Sequence of chain 1.D:
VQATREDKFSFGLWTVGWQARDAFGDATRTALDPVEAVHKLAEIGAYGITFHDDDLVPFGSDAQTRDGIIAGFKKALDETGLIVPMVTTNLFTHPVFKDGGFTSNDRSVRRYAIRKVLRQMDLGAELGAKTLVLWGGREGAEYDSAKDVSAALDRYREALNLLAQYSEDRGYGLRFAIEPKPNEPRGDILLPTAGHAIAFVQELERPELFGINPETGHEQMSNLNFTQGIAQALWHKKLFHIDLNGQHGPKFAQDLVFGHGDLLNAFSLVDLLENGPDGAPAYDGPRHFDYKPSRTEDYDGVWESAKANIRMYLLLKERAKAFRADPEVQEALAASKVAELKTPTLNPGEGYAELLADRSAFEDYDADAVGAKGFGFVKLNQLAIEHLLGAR

This protein binds this small molecule.
Small molecule (SMILES): O=C[C@H](O)[C@@H](O)[C@H](O)CO

Sequence of chain 1.C:
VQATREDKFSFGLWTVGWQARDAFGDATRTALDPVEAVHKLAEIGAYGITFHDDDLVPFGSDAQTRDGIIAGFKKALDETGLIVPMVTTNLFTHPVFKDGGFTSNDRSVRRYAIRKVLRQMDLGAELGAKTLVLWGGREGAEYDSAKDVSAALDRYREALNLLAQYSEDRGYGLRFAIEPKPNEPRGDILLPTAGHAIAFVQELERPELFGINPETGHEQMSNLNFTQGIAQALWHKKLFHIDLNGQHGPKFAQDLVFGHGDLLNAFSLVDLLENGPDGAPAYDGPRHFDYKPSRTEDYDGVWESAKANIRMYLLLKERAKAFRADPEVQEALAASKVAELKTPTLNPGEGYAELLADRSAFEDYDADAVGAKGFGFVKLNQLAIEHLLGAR

Binding-site contacts:
Ligand atom O1 contacts residue TRP136 of chain 1.D at 3.9 Å.
Ligand atom O5 contacts residue THR89 of chain 1.D at 4.2 Å.
Ligand atom O5 contacts residue TRP136 of chain 1.D at 3.7 Å.
Ligand atom C3 contacts residue ASP291 of chain 1.D at 3.8 Å.
Ligand atom C2 contacts residue ASP291 of chain 1.D at 4.0 Å.
Ligand atom C5 contacts residue TRP136 of chain 1.D at 4.0 Å (hydrophobic).
Ligand atom C2 contacts residue HIS219 of chain 1.D at 4.2 Å.
Ligand atom O2 contacts residue GLU216 of chain 1.D at 3.2 Å (salt-bridge).
Ligand atom O3 contacts residue MG1 of chain 1.L at 3.7 Å.
Ligand atom C3 contacts residue TRP136 of chain 1.D at 3.7 Å (hydrophobic).
Ligand atom C2 contacts residue GLU180 of chain 1.D at 3.8 Å.
Ligand atom O2 contacts residue MG1 of chain 1.L at 2.5 Å.
Ligand atom C4 contacts residue TRP136 of chain 1.D at 3.7 Å (hydrophobic).
Ligand atom C4 contacts residue ASP291 of chain 1.D at 3.9 Å.
Ligand atom C4 contacts residue MG1 of chain 1.L at 3.5 Å.
Ligand atom O4 contacts residue ASP244 of chain 1.D at 3.2 Å (salt-bridge).
Ligand atom O3 contacts residue ASP291 of chain 1.D at 2.9 Å (salt-bridge).
Ligand atom C2 contacts residue MG1 of chain 1.L at 3.6 Å.
Ligand atom O4 contacts residue GLU180 of chain 1.D at 2.7 Å (salt-bridge).
Ligand atom O2 contacts residue GLU180 of chain 1.D at 2.9 Å (salt-bridge).
Ligand atom O2 contacts residue ASP291 of chain 1.D at 3.1 Å (salt-bridge).
Ligand atom O4 contacts residue MG1 of chain 1.L at 2.4 Å.
Ligand atom C5 contacts residue THR89 of chain 1.D at 4.1 Å.
Ligand atom O4 contacts residue ASP291 of chain 1.D at 2.9 Å (salt-bridge).
Ligand atom C1 contacts residue PHE25 of chain 1.C at 4.1 Å (hydrophobic).
Ligand atom O4 contacts residue GLU216 of chain 1.D at 4.3 Å.
Ligand atom C3 contacts residue GLU180 of chain 1.D at 4.2 Å.
Ligand atom C4 contacts residue GLU180 of chain 1.D at 3.4 Å.
Ligand atom C2 contacts residue TRP136 of chain 1.D at 3.5 Å (hydrophobic).
Ligand atom O3 contacts residue TRP15 of chain 1.D at 3.5 Å (h-bond).
Ligand atom C5 contacts residue HIS53 of chain 1.D at 3.3 Å.
Ligand atom O1 contacts residue LYS182 of chain 1.D at 3.5 Å (salt-bridge).
Ligand atom C5 contacts residue GLU180 of chain 1.D at 4.1 Å.
Ligand atom C3 contacts residue MG1 of chain 1.L at 3.8 Å.
Ligand atom O1 contacts residue PHE25 of chain 1.C at 4.0 Å.
Ligand atom O5 contacts residue PHE93 of chain 1.D at 3.7 Å.
Ligand atom O2 contacts residue HIS219 of chain 1.D at 3.3 Å.
Ligand atom O5 contacts residue HIS53 of chain 1.D at 2.5 Å (h-bond).
Ligand atom O1 contacts residue HIS219 of chain 1.D at 3.4 Å (h-bond).
Ligand atom C1 contacts residue TRP136 of chain 1.D at 3.9 Å (hydrophobic).